Sequence of chain 1.D:
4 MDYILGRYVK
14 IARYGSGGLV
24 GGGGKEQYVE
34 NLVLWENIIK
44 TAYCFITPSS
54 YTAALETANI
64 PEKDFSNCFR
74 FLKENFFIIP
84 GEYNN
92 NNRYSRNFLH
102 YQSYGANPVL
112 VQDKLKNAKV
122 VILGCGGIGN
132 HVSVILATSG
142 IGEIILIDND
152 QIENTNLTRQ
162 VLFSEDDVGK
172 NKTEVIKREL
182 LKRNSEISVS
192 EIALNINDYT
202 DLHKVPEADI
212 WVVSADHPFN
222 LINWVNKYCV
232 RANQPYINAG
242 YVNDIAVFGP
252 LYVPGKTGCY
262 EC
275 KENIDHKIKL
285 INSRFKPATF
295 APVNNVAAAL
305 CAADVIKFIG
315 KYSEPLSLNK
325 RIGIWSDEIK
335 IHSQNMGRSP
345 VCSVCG

Binding-site contacts:
Ligand atom ND2 contacts residue HIS218 of chain 1.C at 3.6 Å.
Ligand atom O contacts residue VAL243 of chain 1.C at 3.6 Å.
Ligand atom CB contacts residue GLU29 of chain 1.D at 2.7 Å.
Ligand atom CA contacts residue ARG325 of chain 1.C at 3.5 Å.
Ligand atom CB contacts residue ASP217 of chain 1.C at 3.2 Å.
Ligand atom C contacts residue ARG325 of chain 1.C at 3.7 Å.
Ligand atom OG1 contacts residue LYS13 of chain 1.D at 2.6 Å (salt-bridge).
Ligand atom OD1 contacts residue ASP217 of chain 1.C at 2.9 Å (salt-bridge).
Ligand atom CE contacts residue ARG325 of chain 1.C at 3.3 Å.
Ligand atom OD1 contacts residue HIS218 of chain 1.C at 3.5 Å (h-bond).
Ligand atom OD1 contacts residue VAL248 of chain 1.C at 3.6 Å.
Ligand atom CA contacts residue PHE289 of chain 1.C at 3.7 Å (hydrophobic).
Ligand atom ND2 contacts residue PHE220 of chain 1.C at 3.6 Å.
Ligand atom O contacts residue ARG325 of chain 1.C at 3.5 Å (salt-bridge).
Ligand atom CB contacts residue LYS13 of chain 1.D at 3.0 Å.
Ligand atom CB contacts residue LYS13 of chain 1.D at 3.3 Å.
Ligand atom CG contacts residue LEU22 of chain 1.D at 3.4 Å (hydrophobic).
Ligand atom CG contacts residue ASP217 of chain 1.C at 3.1 Å.
Ligand atom CA contacts residue LYS13 of chain 1.D at 3.2 Å.
Ligand atom N contacts residue LYS13 of chain 1.D at 3.6 Å.
Ligand atom CB contacts residue PHE289 of chain 1.C at 3.2 Å (hydrophobic).
Ligand atom NH1 contacts residue TYR31 of chain 1.D at 3.6 Å.
Ligand atom O contacts residue ARG325 of chain 1.C at 3.1 Å (salt-bridge).
Ligand atom C contacts residue PHE289 of chain 1.C at 3.7 Å (hydrophobic).
Ligand atom CE contacts residue GLN338 of chain 1.C at 3.2 Å.
Ligand atom OD1 contacts residue ARG325 of chain 1.C at 3.1 Å (salt-bridge).
Ligand atom CD contacts residue LEU22 of chain 1.D at 3.4 Å (hydrophobic).
Ligand atom CD contacts residue GLU29 of chain 1.D at 3.2 Å.
Ligand atom CA contacts residue GLU29 of chain 1.D at 3.7 Å.
Ligand atom ND2 contacts residue ASN239 of chain 1.C at 3.5 Å (h-bond).
Ligand atom ND2 contacts residue GLY241 of chain 1.C at 3.7 Å.
Ligand atom N contacts residue ARG325 of chain 1.C at 3.2 Å (salt-bridge).
Ligand atom N contacts residue PHE289 of chain 1.C at 3.5 Å.
Ligand atom NH1 contacts residue GLU29 of chain 1.D at 3.6 Å (salt-bridge).
Ligand atom N contacts residue GLU29 of chain 1.D at 3.7 Å.
Ligand atom O contacts residue PHE289 of chain 1.C at 3.6 Å.
Ligand atom NE contacts residue GLU29 of chain 1.D at 3.5 Å (salt-bridge).
Ligand atom O contacts residue ASN286 of chain 1.C at 3.4 Å (h-bond).
Ligand atom O contacts residue GLN338 of chain 1.C at 3.0 Å (h-bond).
Ligand atom CG contacts residue GLU29 of chain 1.D at 3.5 Å.

Sequence of chain 1.C:
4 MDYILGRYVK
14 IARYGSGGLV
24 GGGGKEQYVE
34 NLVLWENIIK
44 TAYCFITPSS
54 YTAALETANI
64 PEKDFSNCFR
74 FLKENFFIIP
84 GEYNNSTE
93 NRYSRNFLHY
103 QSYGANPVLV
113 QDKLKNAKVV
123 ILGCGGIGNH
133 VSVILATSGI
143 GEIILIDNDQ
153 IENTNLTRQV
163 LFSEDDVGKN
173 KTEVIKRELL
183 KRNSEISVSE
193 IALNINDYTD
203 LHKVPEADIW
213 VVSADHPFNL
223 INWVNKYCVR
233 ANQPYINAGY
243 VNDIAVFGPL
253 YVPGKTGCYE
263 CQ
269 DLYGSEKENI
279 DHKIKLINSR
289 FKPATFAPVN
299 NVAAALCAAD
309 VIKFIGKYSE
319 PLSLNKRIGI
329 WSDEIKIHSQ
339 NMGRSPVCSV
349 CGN

The protein below binds the small molecule below.
Small molecule (SMILES): C[Se]CC[C@H](N)C(=O)N[C@@H](CCCN=C(N)N)C(=O)N[C@H](C(=O)NCC(=O)N[C@@H](CC(N)=O)C(=O)N[C@@H](C)C(=O)N[C@@H](CC(N)=O)C(=O)O)[C@@H](C)O